Sequence of chain 8.Q:
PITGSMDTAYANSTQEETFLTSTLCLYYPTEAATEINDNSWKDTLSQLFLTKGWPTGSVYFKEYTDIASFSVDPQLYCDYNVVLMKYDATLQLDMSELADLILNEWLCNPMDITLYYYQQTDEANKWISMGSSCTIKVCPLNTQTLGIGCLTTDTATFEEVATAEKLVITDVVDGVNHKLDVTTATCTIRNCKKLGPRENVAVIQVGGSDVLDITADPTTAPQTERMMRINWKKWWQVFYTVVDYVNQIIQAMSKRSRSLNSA

Binding-site contacts:
Ligand atom C8 contacts residue TYR17 of chain 8.Q at 4.3 Å (hydrophobic).
Ligand atom C5 contacts residue ASN19 of chain 8.Q at 3.3 Å.
Ligand atom C1 contacts residue ASN19 of chain 8.Q at 1.9 Å.
Ligand atom C2 contacts residue ASN19 of chain 8.Q at 3.4 Å.
Ligand atom O5 contacts residue ASN19 of chain 8.Q at 2.1 Å (h-bond).
Ligand atom C6 contacts residue ASN19 of chain 8.Q at 4.0 Å.
Ligand atom C4 contacts residue ASN19 of chain 8.Q at 4.5 Å.
Ligand atom C3 contacts residue ASN19 of chain 8.Q at 4.4 Å.
Ligand atom N2 contacts residue ASN19 of chain 8.Q at 4.1 Å.
Ligand atom O6 contacts residue ASN19 of chain 8.Q at 4.3 Å.

This small molecule binds to this protein.
Small molecule (SMILES): CC(=O)N[C@H]1[C@H](O[C@H]2[C@H](O)[C@@H](NC(C)=O)CO[C@@H]2CO)O[C@H](CO)[C@@H](O)[C@@H]1O